The protein below binds the small molecule below.
Small molecule (SMILES): Cc1cn([C@H]2C[C@H](O[P](=O)(O)OC[C@H]3O[C@@H](n4cc(C)c(=O)[nH]c4=O)C[C@@H]3O[P](=O)(O)OC[C@H]3O[C@@H](n4cnc5c(N)ncnc54)C[C@@H]3O[P](=O)(O)OC[C@H]3O[C@@H](n4cnc5c(=O)nc(N)[nH]c54)C[C@@H]3O[P](=O)(O)OC[C@H]3O[C@@H](n4cnc5c(N)ncnc54)C[C@@H]3O[P](=O)(O)OC[C@H]3O[C@@H](n4ccc(N)nc4=O)C[C@@H]3O[P](=O)(O)OC[C@H]3O[C@@H](n4cnc5c(N)ncnc54)C[C@@H]3O[P](=O)(O)OC[C@H]3O[C@@H](n4cnc5c(N)ncnc54)C[C@@H]3O[P](=O)(O)OC[C@H]3O[C@@H](n4cc(C)c(=O)[nH]c4=O)C[C@@H]3O)[C@@H](COP(=O)=O)O2)c(=O)[nH]c1=O

Sequence of chain 1.A:
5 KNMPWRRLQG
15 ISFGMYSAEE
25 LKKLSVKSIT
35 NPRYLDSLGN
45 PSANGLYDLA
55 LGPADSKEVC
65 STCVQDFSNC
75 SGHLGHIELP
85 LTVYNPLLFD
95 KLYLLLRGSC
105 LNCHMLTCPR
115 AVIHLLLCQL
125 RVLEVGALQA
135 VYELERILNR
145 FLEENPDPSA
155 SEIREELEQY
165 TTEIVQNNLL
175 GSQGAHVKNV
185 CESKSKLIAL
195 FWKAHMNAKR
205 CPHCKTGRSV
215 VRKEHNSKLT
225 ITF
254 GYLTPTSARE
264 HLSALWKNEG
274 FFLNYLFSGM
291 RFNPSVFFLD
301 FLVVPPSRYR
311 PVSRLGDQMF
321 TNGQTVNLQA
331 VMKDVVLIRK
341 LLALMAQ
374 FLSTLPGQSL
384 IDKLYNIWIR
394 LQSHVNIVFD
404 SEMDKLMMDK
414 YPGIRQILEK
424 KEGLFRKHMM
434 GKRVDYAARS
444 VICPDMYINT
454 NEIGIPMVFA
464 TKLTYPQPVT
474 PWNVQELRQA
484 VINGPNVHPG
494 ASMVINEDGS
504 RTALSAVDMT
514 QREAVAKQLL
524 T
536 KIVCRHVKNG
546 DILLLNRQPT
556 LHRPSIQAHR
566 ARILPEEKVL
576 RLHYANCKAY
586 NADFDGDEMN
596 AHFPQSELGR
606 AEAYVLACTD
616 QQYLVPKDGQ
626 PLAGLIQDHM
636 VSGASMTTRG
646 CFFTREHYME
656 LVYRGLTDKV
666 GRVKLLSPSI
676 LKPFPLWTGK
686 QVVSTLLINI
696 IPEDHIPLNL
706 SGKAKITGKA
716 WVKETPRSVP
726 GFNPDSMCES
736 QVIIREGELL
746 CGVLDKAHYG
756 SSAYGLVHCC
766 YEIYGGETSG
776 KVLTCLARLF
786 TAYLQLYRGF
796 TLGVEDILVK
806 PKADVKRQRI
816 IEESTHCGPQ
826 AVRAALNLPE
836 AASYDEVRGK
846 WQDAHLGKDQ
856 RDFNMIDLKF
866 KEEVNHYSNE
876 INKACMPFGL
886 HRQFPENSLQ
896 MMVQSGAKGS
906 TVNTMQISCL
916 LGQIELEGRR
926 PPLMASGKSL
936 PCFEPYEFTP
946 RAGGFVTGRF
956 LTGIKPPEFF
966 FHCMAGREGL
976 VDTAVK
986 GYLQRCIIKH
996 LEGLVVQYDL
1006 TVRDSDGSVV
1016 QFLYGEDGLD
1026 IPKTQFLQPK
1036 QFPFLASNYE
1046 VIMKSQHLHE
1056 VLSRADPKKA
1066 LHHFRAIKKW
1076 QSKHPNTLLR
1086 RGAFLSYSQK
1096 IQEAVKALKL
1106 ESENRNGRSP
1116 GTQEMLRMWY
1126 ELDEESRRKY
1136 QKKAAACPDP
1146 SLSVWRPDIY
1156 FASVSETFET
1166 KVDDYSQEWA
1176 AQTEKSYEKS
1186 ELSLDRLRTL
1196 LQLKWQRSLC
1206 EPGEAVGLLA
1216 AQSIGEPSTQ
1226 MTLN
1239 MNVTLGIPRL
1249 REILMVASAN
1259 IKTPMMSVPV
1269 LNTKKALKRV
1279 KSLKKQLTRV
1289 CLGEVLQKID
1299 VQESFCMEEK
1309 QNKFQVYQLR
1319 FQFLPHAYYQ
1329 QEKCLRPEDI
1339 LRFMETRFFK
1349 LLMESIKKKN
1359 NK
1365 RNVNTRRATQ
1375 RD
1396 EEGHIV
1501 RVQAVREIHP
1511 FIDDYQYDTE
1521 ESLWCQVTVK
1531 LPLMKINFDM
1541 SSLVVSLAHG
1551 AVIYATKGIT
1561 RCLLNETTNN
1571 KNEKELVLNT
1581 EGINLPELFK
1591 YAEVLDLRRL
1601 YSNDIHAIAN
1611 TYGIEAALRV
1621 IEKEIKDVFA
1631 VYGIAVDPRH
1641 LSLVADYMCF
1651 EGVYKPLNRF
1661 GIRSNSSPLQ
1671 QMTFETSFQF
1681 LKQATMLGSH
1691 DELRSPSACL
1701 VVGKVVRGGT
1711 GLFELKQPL

Binding-site contacts:
Ligand atom N1 contacts residue DT28 of chain 1.O at 3.4 Å (h-bond).
Ligand atom N6 contacts residue DT29 of chain 1.O at 2.7 Å (h-bond).
Ligand atom N6 contacts residue DT33 of chain 1.O at 2.9 Å (h-bond).
Ligand atom O2 contacts residue DA34 of chain 1.O at 3.5 Å.
Ligand atom N1 contacts residue DC32 of chain 1.O at 3.2 Å (h-bond).
Ligand atom OP1 contacts residue ARG429 of chain 1.A at 2.6 Å (salt-bridge).
Ligand atom N2 contacts residue DC32 of chain 1.O at 2.7 Å (h-bond).
Ligand atom OP1 contacts residue ARG418 of chain 1.A at 2.4 Å (salt-bridge).
Ligand atom N3 contacts residue DA34 of chain 1.O at 2.8 Å (h-bond).
Ligand atom N6 contacts residue DG30 of chain 1.O at 3.1 Å (h-bond).
Ligand atom N1 contacts residue DG30 of chain 1.O at 3.0 Å (h-bond).
Ligand atom N6 contacts residue DT31 of chain 1.O at 3.1 Å (h-bond).
Ligand atom O6 contacts residue DC32 of chain 1.O at 2.9 Å (h-bond).
Ligand atom N2 contacts residue DT33 of chain 1.O at 3.0 Å (h-bond).
Ligand atom C2 contacts residue DG30 of chain 1.O at 3.4 Å.
Ligand atom N3 contacts residue DG30 of chain 1.O at 2.9 Å (h-bond).
Ligand atom C2 contacts residue DT33 of chain 1.O at 3.4 Å.
Ligand atom C6 contacts residue DG30 of chain 1.O at 3.3 Å.
Ligand atom N4 contacts residue DG30 of chain 1.O at 2.9 Å (h-bond).
Ligand atom OP2 contacts residue LYS424 of chain 1.A at 3.5 Å.
Ligand atom C2 contacts residue DC32 of chain 1.O at 3.2 Å.
Ligand atom C6 contacts residue DT29 of chain 1.O at 3.5 Å.
Ligand atom C2 contacts residue DT33 of chain 1.O at 3.2 Å.
Ligand atom O5' contacts residue GLU405 of chain 1.A at 3.0 Å (salt-bridge).
Ligand atom N1 contacts residue DC32 of chain 1.O at 2.9 Å (h-bond).
Ligand atom C5' contacts residue GLU1675 of chain 1.A at 3.5 Å.
Ligand atom O4 contacts residue DA34 of chain 1.O at 3.0 Å (h-bond).
Ligand atom N3 contacts residue DA35 of chain 1.O at 2.9 Å (h-bond).
Ligand atom OP1 contacts residue GLU405 of chain 1.A at 3.0 Å (salt-bridge).
Ligand atom N3 contacts residue DC32 of chain 1.O at 3.5 Å (h-bond).
Ligand atom N6 contacts residue DT28 of chain 1.O at 3.2 Å (h-bond).
Ligand atom O4 contacts residue DA35 of chain 1.O at 3.0 Å (h-bond).
Ligand atom N1 contacts residue DT33 of chain 1.O at 2.7 Å (h-bond).
Ligand atom C2 contacts residue DA34 of chain 1.O at 3.5 Å.
Ligand atom N1 contacts residue DT29 of chain 1.O at 2.9 Å (h-bond).
Ligand atom C5' contacts residue GLU422 of chain 1.A at 3.4 Å.
Ligand atom N1 contacts residue DT31 of chain 1.O at 3.0 Å (h-bond).
Ligand atom C4' contacts residue THR1676 of chain 1.A at 3.5 Å.
Ligand atom P contacts residue GLU405 of chain 1.A at 3.3 Å.
Ligand atom O2 contacts residue DG30 of chain 1.O at 2.9 Å (h-bond).